A protein and the small-molecule ligand that binds it are described below.
Small molecule (SMILES): CC(=O)N[C@@H]1[C@@H](O)[C@H](O)[C@@H](CO)O[C@H]1O

Binding-site contacts:
Ligand atom C5 contacts residue ASN251 of chain 1.B at 3.7 Å.
Ligand atom N2 contacts residue ASN251 of chain 1.B at 2.8 Å (h-bond).
Ligand atom C7 contacts residue GLN288 of chain 1.B at 4.1 Å.
Ligand atom C6 contacts residue ASN251 of chain 1.B at 4.3 Å.
Ligand atom C7 contacts residue ASN251 of chain 1.B at 3.2 Å.
Ligand atom C3 contacts residue ASN251 of chain 1.B at 3.8 Å.
Ligand atom O7 contacts residue THR253 of chain 1.B at 4.3 Å.
Ligand atom O5 contacts residue ASN251 of chain 1.B at 2.4 Å (h-bond).
Ligand atom O7 contacts residue ASN251 of chain 1.B at 3.0 Å (h-bond).
Ligand atom C8 contacts residue GLN288 of chain 1.B at 3.3 Å.
Ligand atom N2 contacts residue GLN288 of chain 1.B at 4.1 Å.
Ligand atom C8 contacts residue ASN251 of chain 1.B at 4.3 Å.
Ligand atom C1 contacts residue ASN251 of chain 1.B at 1.4 Å.
Ligand atom O6 contacts residue ASN251 of chain 1.B at 3.5 Å (h-bond).
Ligand atom C8 contacts residue TYR289 of chain 1.B at 3.9 Å (hydrophobic).
Ligand atom C8 contacts residue THR253 of chain 1.B at 4.5 Å.
Ligand atom C4 contacts residue ASN251 of chain 1.B at 4.3 Å.
Ligand atom C2 contacts residue ASN251 of chain 1.B at 2.5 Å.

Sequence of chain 1.B:
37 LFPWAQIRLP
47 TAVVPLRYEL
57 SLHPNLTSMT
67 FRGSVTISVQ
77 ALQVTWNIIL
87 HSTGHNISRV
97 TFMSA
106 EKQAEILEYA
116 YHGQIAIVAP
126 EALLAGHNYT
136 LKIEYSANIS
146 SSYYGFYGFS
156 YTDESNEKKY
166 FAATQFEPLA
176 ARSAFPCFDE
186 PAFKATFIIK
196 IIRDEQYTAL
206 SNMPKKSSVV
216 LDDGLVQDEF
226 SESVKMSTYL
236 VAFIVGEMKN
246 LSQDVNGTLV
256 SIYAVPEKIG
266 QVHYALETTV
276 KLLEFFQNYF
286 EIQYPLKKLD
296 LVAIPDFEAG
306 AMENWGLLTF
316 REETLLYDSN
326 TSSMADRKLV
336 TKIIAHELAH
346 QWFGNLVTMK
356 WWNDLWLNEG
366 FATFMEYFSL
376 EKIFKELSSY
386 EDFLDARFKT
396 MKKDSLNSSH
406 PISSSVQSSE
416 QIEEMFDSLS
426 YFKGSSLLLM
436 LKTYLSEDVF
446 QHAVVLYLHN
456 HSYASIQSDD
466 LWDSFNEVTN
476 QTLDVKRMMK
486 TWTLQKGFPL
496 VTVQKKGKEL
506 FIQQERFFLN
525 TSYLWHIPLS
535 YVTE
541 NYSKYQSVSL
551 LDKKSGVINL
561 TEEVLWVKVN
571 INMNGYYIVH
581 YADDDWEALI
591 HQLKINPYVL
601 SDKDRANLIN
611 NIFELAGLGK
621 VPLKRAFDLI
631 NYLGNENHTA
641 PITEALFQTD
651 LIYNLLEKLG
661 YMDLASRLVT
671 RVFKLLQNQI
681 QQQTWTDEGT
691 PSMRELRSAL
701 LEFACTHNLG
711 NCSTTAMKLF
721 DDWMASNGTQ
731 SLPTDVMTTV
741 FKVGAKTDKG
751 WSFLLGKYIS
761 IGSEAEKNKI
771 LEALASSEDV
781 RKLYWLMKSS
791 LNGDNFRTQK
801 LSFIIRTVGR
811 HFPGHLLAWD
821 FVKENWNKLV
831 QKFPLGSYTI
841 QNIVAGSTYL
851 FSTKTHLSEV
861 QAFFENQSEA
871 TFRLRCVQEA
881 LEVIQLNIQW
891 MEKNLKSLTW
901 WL